Sequence of chain 1.E:
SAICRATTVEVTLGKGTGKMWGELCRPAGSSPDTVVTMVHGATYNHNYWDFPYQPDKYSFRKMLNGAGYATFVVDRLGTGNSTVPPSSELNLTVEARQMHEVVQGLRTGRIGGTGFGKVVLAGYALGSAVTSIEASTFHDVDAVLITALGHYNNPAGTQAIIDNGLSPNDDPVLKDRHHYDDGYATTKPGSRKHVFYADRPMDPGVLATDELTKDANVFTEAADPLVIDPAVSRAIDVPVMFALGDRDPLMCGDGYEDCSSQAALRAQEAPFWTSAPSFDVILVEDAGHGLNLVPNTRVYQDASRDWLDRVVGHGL

The small molecule below binds the protein below.
Small molecule (SMILES): COC(=O)c1nc(-c2ccc3c(n2)C(=O)C(N)=C(OC)C3=O)c(N)c(-c2cccc(OC)c2O)c1C

Binding-site contacts:
Ligand atom C24 contacts residue ALA282 of chain 1.E at 3.2 Å (hydrophobic).
Ligand atom O5 contacts residue ALA282 of chain 1.E at 2.7 Å (h-bond).
Ligand atom C5 contacts residue LEU186 of chain 1.E at 3.6 Å (hydrophobic).
Ligand atom C6 contacts residue ALA102 of chain 1.E at 3.6 Å (hydrophobic).
Ligand atom C15 contacts residue PHE279 of chain 1.E at 3.5 Å (hydrophobic).
Ligand atom N contacts residue LEU186 of chain 1.E at 3.7 Å.
Ligand atom C11 contacts residue ILE221 of chain 1.E at 3.4 Å (hydrophobic).
Ligand atom C20 contacts residue MET311 of chain 1.E at 3.8 Å (hydrophobic).
Ligand atom O3 contacts residue ALA245 of chain 1.E at 3.5 Å.
Ligand atom O6 contacts residue ALA282 of chain 1.E at 3.8 Å.
Ligand atom N1 contacts residue ALA282 of chain 1.E at 3.3 Å.
Ligand atom C20 contacts residue ASN213 of chain 1.E at 3.8 Å.
Ligand atom O contacts residue LEU186 of chain 1.E at 2.9 Å (h-bond).
Ligand atom C7 contacts residue ALA185 of chain 1.E at 3.7 Å (hydrophobic).
Ligand atom C14 contacts residue PHE279 of chain 1.E at 3.5 Å (hydrophobic).
Ligand atom O2 contacts residue ALA282 of chain 1.E at 3.7 Å.
Ligand atom C6 contacts residue LEU186 of chain 1.E at 3.7 Å (hydrophobic).
Ligand atom C7 contacts residue ALA102 of chain 1.E at 3.2 Å (hydrophobic).
Ligand atom C contacts residue LEU186 of chain 1.E at 3.8 Å (hydrophobic).
Ligand atom O4 contacts residue ALA245 of chain 1.E at 3.6 Å.
Ligand atom O1 contacts residue ALA185 of chain 1.E at 3.5 Å.
Ligand atom C7 contacts residue HIS349 of chain 1.E at 3.5 Å.
Ligand atom N3 contacts residue THR218 of chain 1.E at 3.8 Å.
Ligand atom C21 contacts residue ASN213 of chain 1.E at 3.7 Å.
Ligand atom O1 contacts residue HIS349 of chain 1.E at 3.1 Å (h-bond).
Ligand atom C7 contacts residue TYR104 of chain 1.E at 3.6 Å (hydrophobic).
Ligand atom C6 contacts residue ALA185 of chain 1.E at 3.6 Å (hydrophobic).
Ligand atom O contacts residue ALA102 of chain 1.E at 3.0 Å (h-bond).
Ligand atom N3 contacts residue ALA282 of chain 1.E at 3.5 Å.
Ligand atom O contacts residue ALA185 of chain 1.E at 3.2 Å.
Ligand atom O6 contacts residue VAL287 of chain 1.E at 3.4 Å.
Ligand atom C7 contacts residue PHE256 of chain 1.E at 3.8 Å (hydrophobic).
Ligand atom C10 contacts residue ILE221 of chain 1.E at 3.2 Å (hydrophobic).
Ligand atom C23 contacts residue ALA282 of chain 1.E at 3.8 Å (hydrophobic).
Ligand atom C9 contacts residue ILE221 of chain 1.E at 3.5 Å (hydrophobic).
Ligand atom C1 contacts residue LEU186 of chain 1.E at 3.7 Å (hydrophobic).
Ligand atom O5 contacts residue LEU186 of chain 1.E at 3.6 Å.
Ligand atom C3 contacts residue ALA282 of chain 1.E at 3.8 Å (hydrophobic).
Ligand atom N2 contacts residue PHE279 of chain 1.E at 3.7 Å.
Ligand atom N contacts residue ALA102 of chain 1.E at 3.7 Å.